Binding-site contacts:
Ligand atom N2 contacts residue ASN108 of chain 1.A at 3.1 Å (h-bond).
Ligand atom C2 contacts residue ASP144 of chain 1.A at 3.6 Å.
Ligand atom C2 contacts residue ASN108 of chain 1.A at 2.6 Å.
Ligand atom O7 contacts residue ASN148 of chain 1.A at 4.3 Å.
Ligand atom C4 contacts residue ASN108 of chain 1.A at 4.3 Å.
Ligand atom C1 contacts residue PHE118 of chain 1.A at 4.1 Å (hydrophobic).
Ligand atom O4 contacts residue ASP144 of chain 1.A at 4.4 Å.
Ligand atom O3 contacts residue ASP144 of chain 1.A at 2.6 Å (salt-bridge).
Ligand atom C2 contacts residue PHE118 of chain 1.A at 3.9 Å (hydrophobic).
Ligand atom O7 contacts residue TYR142 of chain 1.A at 3.6 Å.
Ligand atom C8 contacts residue ASN148 of chain 1.A at 3.3 Å.
Ligand atom C3 contacts residue ASP144 of chain 1.A at 3.5 Å.
Ligand atom O5 contacts residue ASN108 of chain 1.A at 2.4 Å (h-bond).
Ligand atom C7 contacts residue ASP144 of chain 1.A at 3.3 Å.
Ligand atom C3 contacts residue PHE118 of chain 1.A at 3.6 Å (hydrophobic).
Ligand atom C5 contacts residue ASN108 of chain 1.A at 3.7 Å.
Ligand atom C7 contacts residue CYS143 of chain 1.A at 4.3 Å (hydrophobic).
Ligand atom C7 contacts residue TYR142 of chain 1.A at 4.3 Å (hydrophobic).
Ligand atom C8 contacts residue ASP144 of chain 1.A at 3.6 Å.
Ligand atom N2 contacts residue ASP144 of chain 1.A at 3.9 Å.
Ligand atom C7 contacts residue ASN148 of chain 1.A at 3.7 Å.
Ligand atom C7 contacts residue ASN108 of chain 1.A at 3.8 Å.
Ligand atom C1 contacts residue ASN108 of chain 1.A at 1.5 Å.
Ligand atom C8 contacts residue GLY107 of chain 1.A at 4.4 Å.
Ligand atom C3 contacts residue ASN108 of chain 1.A at 3.9 Å.
Ligand atom C4 contacts residue ASP144 of chain 1.A at 4.0 Å.
Ligand atom O7 contacts residue CYS143 of chain 1.A at 3.5 Å.
Ligand atom C8 contacts residue CYS143 of chain 1.A at 3.7 Å (hydrophobic).
Ligand atom O7 contacts residue ASP144 of chain 1.A at 2.9 Å (salt-bridge).
Ligand atom C7 contacts residue PHE118 of chain 1.A at 4.1 Å (hydrophobic).
Ligand atom N2 contacts residue PHE118 of chain 1.A at 3.3 Å.
Ligand atom C8 contacts residue PHE118 of chain 1.A at 3.3 Å (hydrophobic).
Ligand atom O7 contacts residue ASN108 of chain 1.A at 3.7 Å.
Ligand atom O3 contacts residue ASN148 of chain 1.A at 3.6 Å (h-bond).
Ligand atom N2 contacts residue ASN148 of chain 1.A at 4.1 Å.
Ligand atom O3 contacts residue PHE118 of chain 1.A at 3.9 Å.

Sequence of chain 1.A:
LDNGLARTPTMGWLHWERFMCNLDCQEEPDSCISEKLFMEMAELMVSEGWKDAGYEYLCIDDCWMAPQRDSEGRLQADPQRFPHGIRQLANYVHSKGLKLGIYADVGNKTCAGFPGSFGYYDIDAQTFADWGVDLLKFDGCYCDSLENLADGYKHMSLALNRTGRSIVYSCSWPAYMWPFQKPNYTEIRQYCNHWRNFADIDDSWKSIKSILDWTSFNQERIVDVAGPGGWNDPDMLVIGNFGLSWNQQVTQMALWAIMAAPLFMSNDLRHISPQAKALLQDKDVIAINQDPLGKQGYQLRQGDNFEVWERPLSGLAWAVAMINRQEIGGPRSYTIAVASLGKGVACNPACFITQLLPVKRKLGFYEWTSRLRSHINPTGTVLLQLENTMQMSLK

The protein below binds the small molecule below.
Small molecule (SMILES): CC(=O)N[C@@H]1[C@@H](O)[C@H](O)[C@@H](CO)O[C@H]1O